Sequence of chain 1.A:
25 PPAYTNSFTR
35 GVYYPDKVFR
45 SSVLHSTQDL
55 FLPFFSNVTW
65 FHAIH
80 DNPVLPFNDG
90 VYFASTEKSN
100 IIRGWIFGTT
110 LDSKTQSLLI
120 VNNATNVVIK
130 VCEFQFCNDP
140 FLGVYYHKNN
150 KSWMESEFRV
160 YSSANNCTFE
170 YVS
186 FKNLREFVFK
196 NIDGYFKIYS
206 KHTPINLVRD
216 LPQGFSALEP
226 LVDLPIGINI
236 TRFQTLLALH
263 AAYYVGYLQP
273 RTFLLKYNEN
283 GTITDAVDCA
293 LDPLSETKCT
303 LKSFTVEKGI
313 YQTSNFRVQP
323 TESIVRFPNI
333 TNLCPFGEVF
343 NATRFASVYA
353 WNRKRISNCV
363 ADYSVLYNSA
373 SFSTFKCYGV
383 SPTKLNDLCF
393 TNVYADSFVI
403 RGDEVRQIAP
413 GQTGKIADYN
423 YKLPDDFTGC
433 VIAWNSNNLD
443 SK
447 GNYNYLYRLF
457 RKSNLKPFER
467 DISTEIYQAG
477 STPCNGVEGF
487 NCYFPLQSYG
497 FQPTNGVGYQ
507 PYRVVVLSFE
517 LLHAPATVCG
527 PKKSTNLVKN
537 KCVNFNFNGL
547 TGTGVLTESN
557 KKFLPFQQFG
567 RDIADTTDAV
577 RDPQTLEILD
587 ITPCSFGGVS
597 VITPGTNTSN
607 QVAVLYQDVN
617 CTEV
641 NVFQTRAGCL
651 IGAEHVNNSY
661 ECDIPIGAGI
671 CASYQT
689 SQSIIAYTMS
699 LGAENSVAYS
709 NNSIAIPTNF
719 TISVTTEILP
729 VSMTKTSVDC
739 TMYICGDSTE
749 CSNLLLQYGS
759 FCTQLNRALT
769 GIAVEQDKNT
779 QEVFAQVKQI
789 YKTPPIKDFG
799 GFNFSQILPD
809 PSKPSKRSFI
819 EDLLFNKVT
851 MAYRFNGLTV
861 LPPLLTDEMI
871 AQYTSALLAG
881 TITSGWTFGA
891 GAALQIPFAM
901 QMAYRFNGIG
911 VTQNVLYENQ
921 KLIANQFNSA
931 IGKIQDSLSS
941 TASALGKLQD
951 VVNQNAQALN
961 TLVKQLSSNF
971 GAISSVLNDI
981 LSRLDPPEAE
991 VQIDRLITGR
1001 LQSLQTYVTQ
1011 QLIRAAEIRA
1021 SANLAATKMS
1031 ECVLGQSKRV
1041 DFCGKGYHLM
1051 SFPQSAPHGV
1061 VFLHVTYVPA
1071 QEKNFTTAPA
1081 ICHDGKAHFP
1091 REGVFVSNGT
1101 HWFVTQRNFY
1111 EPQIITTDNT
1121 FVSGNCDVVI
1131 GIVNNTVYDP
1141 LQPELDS

Binding-site contacts:
Ligand atom C1 contacts residue SER803 of chain 1.A at 3.2 Å.
Ligand atom C3 contacts residue ASN801 of chain 1.A at 3.8 Å.
Ligand atom O7 contacts residue ASN801 of chain 1.A at 2.5 Å (h-bond).
Ligand atom C4 contacts residue ASN801 of chain 1.A at 4.2 Å.
Ligand atom C2 contacts residue ASN801 of chain 1.A at 2.4 Å.
Ligand atom C6 contacts residue SER803 of chain 1.A at 4.5 Å.
Ligand atom C2 contacts residue SER803 of chain 1.A at 4.3 Å.
Ligand atom C1 contacts residue ASN801 of chain 1.A at 1.4 Å.
Ligand atom O6 contacts residue GLN804 of chain 1.A at 2.7 Å (h-bond).
Ligand atom C3 contacts residue SER803 of chain 1.A at 4.5 Å.
Ligand atom C6 contacts residue GLN804 of chain 1.A at 3.8 Å.
Ligand atom N2 contacts residue ASN801 of chain 1.A at 2.9 Å (h-bond).
Ligand atom C7 contacts residue ASN801 of chain 1.A at 3.0 Å.
Ligand atom O5 contacts residue SER803 of chain 1.A at 3.5 Å (h-bond).
Ligand atom O5 contacts residue ASN801 of chain 1.A at 2.3 Å (h-bond).
Ligand atom O5 contacts residue GLN804 of chain 1.A at 4.5 Å.
Ligand atom C5 contacts residue ASN801 of chain 1.A at 3.6 Å.
Ligand atom C8 contacts residue ASN801 of chain 1.A at 4.2 Å.
Ligand atom C5 contacts residue SER803 of chain 1.A at 3.6 Å.
Ligand atom O6 contacts residue ASN801 of chain 1.A at 4.4 Å.

A small-molecule ligand and the protein it binds are described below.
Small molecule (SMILES): CC(=O)N[C@H]1[C@H](O[C@H]2[C@H](O)[C@@H](NC(C)=O)CO[C@@H]2CO)O[C@H](CO)[C@@H](O)[C@@H]1O